This small molecule binds to this protein.
Small molecule (SMILES): Nc1ncnc2c1ncn2[C@@H]1O[C@H](CO[P](=O)(O)O[P](=O)(O)CP(=O)(O)O)[C@@H](O)[C@H]1O

Sequence of chain 1.A:
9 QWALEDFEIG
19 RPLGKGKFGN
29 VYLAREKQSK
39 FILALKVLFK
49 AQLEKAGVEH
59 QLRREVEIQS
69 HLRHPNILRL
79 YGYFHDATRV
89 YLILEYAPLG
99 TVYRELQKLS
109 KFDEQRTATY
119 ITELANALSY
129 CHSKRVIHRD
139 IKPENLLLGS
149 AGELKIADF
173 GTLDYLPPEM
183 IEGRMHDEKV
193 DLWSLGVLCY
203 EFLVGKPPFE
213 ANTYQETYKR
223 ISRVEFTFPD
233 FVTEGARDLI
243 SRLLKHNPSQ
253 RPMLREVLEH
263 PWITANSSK

Binding-site contacts:
Ligand atom O4' contacts residue LEU21 of chain 1.A at 2.9 Å (h-bond).
Ligand atom C2 contacts residue LEU21 of chain 1.A at 3.8 Å (hydrophobic).
Ligand atom N6 contacts residue LEU76 of chain 1.A at 3.9 Å.
Ligand atom N6 contacts residue ALA95 of chain 1.A at 3.8 Å.
Ligand atom O4' contacts residue GLY22 of chain 1.A at 3.4 Å.
Ligand atom O2B contacts residue LYS25 of chain 1.A at 3.5 Å (salt-bridge).
Ligand atom N3 contacts residue ALA95 of chain 1.A at 4.1 Å.
Ligand atom N1 contacts residue TYR94 of chain 1.A at 4.1 Å.
Ligand atom C2' contacts residue LEU21 of chain 1.A at 3.9 Å (hydrophobic).
Ligand atom O2' contacts residue LEU21 of chain 1.A at 3.4 Å (h-bond).
Ligand atom C5' contacts residue GLY22 of chain 1.A at 3.6 Å.
Ligand atom N1 contacts residue ALA95 of chain 1.A at 3.2 Å (h-bond).
Ligand atom O1G contacts residue LYS23 of chain 1.A at 3.6 Å.
Ligand atom C4' contacts residue GLY22 of chain 1.A at 3.6 Å.
Ligand atom N6 contacts residue GLU93 of chain 1.A at 2.7 Å (salt-bridge).
Ligand atom C4' contacts residue LYS23 of chain 1.A at 3.8 Å.
Ligand atom C2' contacts residue THR99 of chain 1.A at 4.0 Å.
Ligand atom C6 contacts residue ALA42 of chain 1.A at 4.0 Å (hydrophobic).
Ligand atom C6 contacts residue ALA95 of chain 1.A at 4.2 Å (hydrophobic).
Ligand atom C1' contacts residue LEU21 of chain 1.A at 3.3 Å (hydrophobic).
Ligand atom O2' contacts residue THR99 of chain 1.A at 3.9 Å.
Ligand atom C2 contacts residue ALA95 of chain 1.A at 3.1 Å (hydrophobic).
Ligand atom N6 contacts residue LEU145 of chain 1.A at 3.8 Å.
Ligand atom N6 contacts residue ALA42 of chain 1.A at 3.4 Å.
Ligand atom C5 contacts residue LEU145 of chain 1.A at 4.0 Å (hydrophobic).
Ligand atom O1A contacts residue GLY24 of chain 1.A at 3.5 Å.
Ligand atom O2B contacts residue GLY24 of chain 1.A at 4.0 Å.
Ligand atom C6 contacts residue GLU93 of chain 1.A at 4.1 Å.
Ligand atom C5' contacts residue LYS23 of chain 1.A at 3.5 Å.
Ligand atom C8 contacts residue VAL29 of chain 1.A at 4.0 Å (hydrophobic).
Ligand atom O4' contacts residue VAL29 of chain 1.A at 4.0 Å.
Ligand atom C5' contacts residue VAL29 of chain 1.A at 3.9 Å (hydrophobic).
Ligand atom C4' contacts residue LEU21 of chain 1.A at 4.0 Å (hydrophobic).
Ligand atom O5' contacts residue LYS23 of chain 1.A at 3.3 Å (salt-bridge).
Ligand atom N7 contacts residue VAL29 of chain 1.A at 4.1 Å.
Ligand atom C5 contacts residue VAL29 of chain 1.A at 4.1 Å (hydrophobic).
Ligand atom C6 contacts residue LEU145 of chain 1.A at 3.8 Å (hydrophobic).
Ligand atom O5' contacts residue GLY24 of chain 1.A at 3.9 Å.
Ligand atom N1 contacts residue ALA42 of chain 1.A at 4.1 Å.
Ligand atom N3 contacts residue LEU21 of chain 1.A at 4.0 Å.